Binding-site contacts:
Ligand atom C8 contacts residue ILE385 of chain 1.D at 3.9 Å (hydrophobic).
Ligand atom O7 contacts residue ASN64 of chain 1.D at 3.3 Å (h-bond).
Ligand atom C7 contacts residue ASN64 of chain 1.D at 3.4 Å.
Ligand atom C7 contacts residue ILE354 of chain 1.D at 4.2 Å (hydrophobic).
Ligand atom O7 contacts residue LYS61 of chain 1.D at 4.1 Å.
Ligand atom C3 contacts residue ASN64 of chain 1.D at 3.8 Å.
Ligand atom N2 contacts residue ILE354 of chain 1.D at 4.5 Å.
Ligand atom C8 contacts residue ILE354 of chain 1.D at 3.9 Å (hydrophobic).
Ligand atom C1 contacts residue ASN64 of chain 1.D at 1.4 Å.
Ligand atom C5 contacts residue ASN64 of chain 1.D at 3.6 Å.
Ligand atom O5 contacts residue ASN64 of chain 1.D at 2.3 Å (h-bond).
Ligand atom N2 contacts residue ASN64 of chain 1.D at 3.0 Å (h-bond).
Ligand atom C4 contacts residue ASN64 of chain 1.D at 4.2 Å.
Ligand atom C2 contacts residue ASN64 of chain 1.D at 2.4 Å.

This protein binds this small molecule.
Small molecule (SMILES): CC(=O)N[C@@H]1[C@@H](O)[C@H](O)[C@@H](CO)O[C@H]1O

Sequence of chain 1.D:
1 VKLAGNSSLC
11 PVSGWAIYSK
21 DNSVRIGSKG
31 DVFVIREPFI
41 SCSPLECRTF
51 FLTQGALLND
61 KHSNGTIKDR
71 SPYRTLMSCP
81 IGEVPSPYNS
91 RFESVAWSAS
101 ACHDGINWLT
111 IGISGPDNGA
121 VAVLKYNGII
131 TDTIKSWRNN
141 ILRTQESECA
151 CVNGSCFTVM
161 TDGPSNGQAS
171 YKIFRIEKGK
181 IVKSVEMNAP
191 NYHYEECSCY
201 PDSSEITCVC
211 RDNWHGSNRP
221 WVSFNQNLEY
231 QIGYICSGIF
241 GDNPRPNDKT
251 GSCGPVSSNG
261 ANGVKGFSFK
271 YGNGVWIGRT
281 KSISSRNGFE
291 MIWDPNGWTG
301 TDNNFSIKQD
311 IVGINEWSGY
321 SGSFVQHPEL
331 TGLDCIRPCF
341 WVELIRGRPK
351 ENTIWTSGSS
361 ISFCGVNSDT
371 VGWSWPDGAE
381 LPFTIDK